Binding-site contacts:
Ligand atom OH contacts residue ILE10 of chain 3.EA at 3.7 Å.
Ligand atom CA contacts residue HIS5 of chain 2.FA at 3.5 Å.
Ligand atom NE1 contacts residue HIS5 of chain 2.FA at 3.7 Å.
Ligand atom CG contacts residue CYS11 of chain 3.EA at 4.3 Å (hydrophobic).
Ligand atom CZ3 contacts residue CYS6 of chain 3.EA at 3.3 Å (hydrophobic).
Ligand atom NZ contacts residue GLU21 of chain 2.DA at 2.6 Å (salt-bridge).
Ligand atom CE3 contacts residue ILE10 of chain 3.EA at 4.2 Å (hydrophobic).
Ligand atom OH contacts residue CYS11 of chain 3.EA at 2.9 Å (h-bond).
Ligand atom CG contacts residue LEU17 of chain 2.DA at 4.3 Å (hydrophobic).
Ligand atom OH contacts residue LEU11 of chain 3.FA at 4.2 Å.
Ligand atom CH2 contacts residue LEU11 of chain 3.FA at 3.5 Å (hydrophobic).
Ligand atom CD1 contacts residue HIS5 of chain 2.FA at 3.5 Å.
Ligand atom CZ2 contacts residue LEU6 of chain 2.FA at 4.1 Å (hydrophobic).
Ligand atom CB contacts residue LEU17 of chain 2.DA at 3.8 Å (hydrophobic).
Ligand atom CD1 contacts residue LEU17 of chain 2.DA at 3.8 Å (hydrophobic).
Ligand atom CB contacts residue HIS5 of chain 2.FA at 4.0 Å.
Ligand atom CZ3 contacts residue LEU11 of chain 3.FA at 4.0 Å (hydrophobic).
Ligand atom CA contacts residue LEU17 of chain 2.DA at 4.4 Å (hydrophobic).
Ligand atom CZ3 contacts residue CYS11 of chain 3.EA at 3.9 Å (hydrophobic).
Ligand atom CD2 contacts residue CYS11 of chain 3.EA at 4.3 Å (hydrophobic).
Ligand atom CZ2 contacts residue HIS5 of chain 2.FA at 4.1 Å.
Ligand atom CZ2 contacts residue LEU11 of chain 3.FA at 4.0 Å (hydrophobic).
Ligand atom NZ contacts residue ILE10 of chain 3.EA at 4.1 Å.
Ligand atom NE1 contacts residue ALA14 of chain 3.FA at 4.5 Å.
Ligand atom CG contacts residue LEU16 of chain 3.EA at 4.2 Å (hydrophobic).
Ligand atom CA contacts residue GLU21 of chain 2.DA at 3.5 Å.
Ligand atom CA contacts residue CYS11 of chain 3.EA at 3.0 Å (hydrophobic).
Ligand atom CB contacts residue LEU16 of chain 3.EA at 4.1 Å (hydrophobic).
Ligand atom CG contacts residue HIS5 of chain 2.FA at 3.4 Å.
Ligand atom NZ contacts residue SER12 of chain 3.EA at 4.0 Å.
Ligand atom CB contacts residue CYS11 of chain 3.EA at 3.5 Å (hydrophobic).
Ligand atom CE3 contacts residue CYS11 of chain 3.EA at 3.5 Å (hydrophobic).
Ligand atom CE3 contacts residue HIS5 of chain 2.FA at 4.2 Å.
Ligand atom OH contacts residue CYS6 of chain 3.EA at 2.5 Å (h-bond).
Ligand atom CH2 contacts residue CYS6 of chain 3.EA at 3.4 Å (hydrophobic).
Ligand atom CE2 contacts residue HIS5 of chain 2.FA at 3.7 Å.
Ligand atom CA contacts residue ILE10 of chain 3.EA at 3.7 Å (hydrophobic).
Ligand atom OH contacts residue SER9 of chain 3.EA at 3.3 Å (h-bond).
Ligand atom NZ contacts residue CYS11 of chain 3.EA at 2.8 Å (h-bond).
Ligand atom CD2 contacts residue HIS5 of chain 2.FA at 3.6 Å.

Sequence of chain 3.FA:
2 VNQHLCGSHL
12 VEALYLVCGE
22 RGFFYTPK

Sequence of chain 2.FA:
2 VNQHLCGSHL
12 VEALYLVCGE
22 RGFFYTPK

Sequence of chain 2.DA:
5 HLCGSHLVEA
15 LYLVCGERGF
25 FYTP

A protein and the small-molecule ligand that binds it are described below.
Small molecule (SMILES): NCCc1c[nH]c2ccc(O)cc12

Sequence of chain 3.EA:
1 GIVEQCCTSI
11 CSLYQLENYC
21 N